Binding-site contacts:
Ligand atom O2G contacts residue ASN99 of chain 89.B at 2.9 Å (h-bond).
Ligand atom PB contacts residue GLY10 of chain 89.B at 3.9 Å.
Ligand atom O3B contacts residue THR143 of chain 89.B at 3.1 Å (h-bond).
Ligand atom O3G contacts residue MG1 of chain 89.F at 2.5 Å.
Ligand atom O6 contacts residue TYR222 of chain 89.B at 3.8 Å.
Ligand atom C2 contacts residue ASN204 of chain 89.B at 3.4 Å.
Ligand atom O1G contacts residue THR143 of chain 89.B at 3.4 Å.
Ligand atom O2A contacts residue CYS12 of chain 89.B at 3.3 Å (h-bond).
Ligand atom O1B contacts residue GLN11 of chain 89.B at 3.2 Å (h-bond).
Ligand atom O2B contacts residue GLY144 of chain 89.B at 2.7 Å (h-bond).
Ligand atom O4' contacts residue SER138 of chain 89.B at 3.3 Å (h-bond).
Ligand atom O6 contacts residue ASN226 of chain 89.B at 3.1 Å (h-bond).
Ligand atom N2 contacts residue ASN226 of chain 89.B at 2.9 Å (h-bond).
Ligand atom O1B contacts residue GLY10 of chain 89.B at 3.7 Å.
Ligand atom N1 contacts residue TYR222 of chain 89.B at 3.2 Å.
Ligand atom O1B contacts residue MG1 of chain 89.F at 2.4 Å.
Ligand atom C6 contacts residue ASN226 of chain 89.B at 3.3 Å.
Ligand atom O2B contacts residue GLY10 of chain 89.B at 3.2 Å.
Ligand atom O3' contacts residue GLU181 of chain 89.B at 3.3 Å (salt-bridge).
Ligand atom N3 contacts residue ASN204 of chain 89.B at 3.0 Å (h-bond).
Ligand atom C6 contacts residue TYR222 of chain 89.B at 3.7 Å (hydrophobic).
Ligand atom O6 contacts residue GLN15 of chain 89.B at 2.5 Å (h-bond).
Ligand atom N1 contacts residue ASN226 of chain 89.B at 2.7 Å (h-bond).
Ligand atom N2 contacts residue ASN204 of chain 89.B at 2.6 Å (h-bond).
Ligand atom N3 contacts residue VAL169 of chain 89.B at 3.8 Å.
Ligand atom C6 contacts residue GLN15 of chain 89.B at 3.6 Å.
Ligand atom C4' contacts residue SER138 of chain 89.B at 3.2 Å.
Ligand atom O2A contacts residue GLN11 of chain 89.B at 3.5 Å (h-bond).
Ligand atom PG contacts residue MG1 of chain 89.F at 3.5 Å.
Ligand atom C2 contacts residue TYR222 of chain 89.B at 3.5 Å (hydrophobic).
Ligand atom O1G contacts residue ALA97 of chain 89.B at 3.0 Å (h-bond).
Ligand atom O3B contacts residue MG1 of chain 89.F at 3.8 Å.
Ligand atom O3B contacts residue GLY142 of chain 89.B at 3.5 Å (h-bond).
Ligand atom O2B contacts residue THR143 of chain 89.B at 2.7 Å (h-bond).
Ligand atom PB contacts residue THR143 of chain 89.B at 3.3 Å.
Ligand atom PG contacts residue GLY142 of chain 89.B at 3.9 Å.
Ligand atom C2 contacts residue ASN226 of chain 89.B at 3.6 Å.
Ligand atom PB contacts residue MG1 of chain 89.F at 3.7 Å.
Ligand atom O1A contacts residue GLN11 of chain 89.B at 3.1 Å.
Ligand atom O2G contacts residue GLY142 of chain 89.B at 3.0 Å (h-bond).

This protein binds this small molecule.
Small molecule (SMILES): Nc1nc2c(ncn2[C@@H]2O[C@H](CO[P](=O)(O)C[P](=O)(O)OP(=O)(O)O)[C@@H](O)[C@H]2O)c(=O)[nH]1

Sequence of chain 89.B:
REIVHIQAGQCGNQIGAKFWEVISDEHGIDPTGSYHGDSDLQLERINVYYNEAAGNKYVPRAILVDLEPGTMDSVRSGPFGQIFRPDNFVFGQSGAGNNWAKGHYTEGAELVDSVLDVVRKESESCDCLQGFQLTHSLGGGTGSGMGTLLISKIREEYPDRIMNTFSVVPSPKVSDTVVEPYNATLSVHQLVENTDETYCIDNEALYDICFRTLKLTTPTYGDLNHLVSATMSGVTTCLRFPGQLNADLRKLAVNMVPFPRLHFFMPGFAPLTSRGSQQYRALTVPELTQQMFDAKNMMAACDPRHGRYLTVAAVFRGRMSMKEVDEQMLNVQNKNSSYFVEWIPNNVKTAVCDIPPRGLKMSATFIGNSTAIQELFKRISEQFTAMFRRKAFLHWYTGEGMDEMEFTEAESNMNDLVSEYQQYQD